A protein and the small-molecule ligand that binds it are described below.
Small molecule (SMILES): CC(=O)N[C@@H]1[C@@H](O)[C@H](O[C@@H]2O[C@H](CO)[C@@H](O[C@@H]3O[C@H](CO)[C@@H](O[C@@H]4O[C@H](CO)[C@@H](O[C@@H]5O[C@H](CO)[C@@H](O[C@@H]6O[C@H](CO)[C@@H](O)[C@H](O)[C@H]6NC(C)=O)[C@H](O)[C@H]5NC(C)=O)[C@H](O)[C@H]4NC(C)=O)[C@H](O)[C@H]3NC(C)=O)[C@H](O)[C@H]2NC(C)=O)[C@@H](CO)O[C@H]1O

Sequence of chain 1.B:
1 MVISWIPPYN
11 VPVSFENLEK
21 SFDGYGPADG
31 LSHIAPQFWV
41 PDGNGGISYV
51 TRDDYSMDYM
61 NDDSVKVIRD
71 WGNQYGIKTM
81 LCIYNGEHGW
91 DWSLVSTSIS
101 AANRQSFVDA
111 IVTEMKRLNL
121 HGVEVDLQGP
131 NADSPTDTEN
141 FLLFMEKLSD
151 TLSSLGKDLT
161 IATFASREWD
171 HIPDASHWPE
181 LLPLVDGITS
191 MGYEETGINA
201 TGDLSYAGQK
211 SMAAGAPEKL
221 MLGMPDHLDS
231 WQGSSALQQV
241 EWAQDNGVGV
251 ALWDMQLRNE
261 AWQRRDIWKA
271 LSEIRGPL

Binding-site contacts:
Ligand atom C3 contacts residue TRP253 of chain 1.B at 3.5 Å (hydrophobic).
Ligand atom N2 contacts residue GLU195 of chain 1.B at 2.9 Å (salt-bridge).
Ligand atom O3 contacts residue EDO1 of chain 1.J at 3.4 Å.
Ligand atom O6 contacts residue EDO1 of chain 1.J at 2.8 Å (h-bond).
Ligand atom O5 contacts residue TYR193 of chain 1.B at 3.3 Å.
Ligand atom O3 contacts residue GLN37 of chain 1.B at 3.3 Å (h-bond).
Ligand atom O3 contacts residue HIS171 of chain 1.B at 3.2 Å (h-bond).
Ligand atom O7 contacts residue HIS171 of chain 1.B at 3.5 Å.
Ligand atom O4 contacts residue GLN128 of chain 1.B at 3.0 Å (h-bond).
Ligand atom C7 contacts residue MET191 of chain 1.B at 3.3 Å (hydrophobic).
Ligand atom C1 contacts residue GLN128 of chain 1.B at 3.5 Å.
Ligand atom O4 contacts residue HIS171 of chain 1.B at 3.0 Å (h-bond).
Ligand atom C4 contacts residue TYR9 of chain 1.B at 3.4 Å (hydrophobic).
Ligand atom O7 contacts residue TYR193 of chain 1.B at 2.6 Å (h-bond).
Ligand atom O3 contacts residue TRP90 of chain 1.B at 3.4 Å.
Ligand atom C8 contacts residue ASP126 of chain 1.B at 3.5 Å.
Ligand atom C2 contacts residue GLN128 of chain 1.B at 3.2 Å.
Ligand atom O3 contacts residue TRP253 of chain 1.B at 3.5 Å.
Ligand atom N2 contacts residue GLN128 of chain 1.B at 3.0 Å (h-bond).
Ligand atom C7 contacts residue TYR55 of chain 1.B at 3.6 Å (hydrophobic).
Ligand atom O3 contacts residue ASN131 of chain 1.B at 3.1 Å (h-bond).
Ligand atom N2 contacts residue TYR55 of chain 1.B at 2.7 Å (h-bond).
Ligand atom C7 contacts residue TRP253 of chain 1.B at 3.5 Å (hydrophobic).
Ligand atom O7 contacts residue TRP253 of chain 1.B at 3.0 Å (h-bond).
Ligand atom O6 contacts residue GLU195 of chain 1.B at 2.8 Å (salt-bridge).
Ligand atom O7 contacts residue ARG258 of chain 1.B at 3.0 Å (salt-bridge).
Ligand atom O3 contacts residue PHE164 of chain 1.B at 3.5 Å.
Ligand atom O6 contacts residue MET191 of chain 1.B at 2.8 Å (h-bond).
Ligand atom C6 contacts residue MET191 of chain 1.B at 3.4 Å (hydrophobic).
Ligand atom C5 contacts residue GLN128 of chain 1.B at 3.5 Å.
Ligand atom N2 contacts residue ASP126 of chain 1.B at 3.1 Å (salt-bridge).
Ligand atom C7 contacts residue SER166 of chain 1.B at 3.5 Å.
Ligand atom C1 contacts residue TRP169 of chain 1.B at 3.6 Å (hydrophobic).
Ligand atom C6 contacts residue GLU195 of chain 1.B at 3.1 Å.
Ligand atom O4 contacts residue TRP253 of chain 1.B at 3.2 Å (h-bond).
Ligand atom C7 contacts residue TYR193 of chain 1.B at 3.5 Å (hydrophobic).
Ligand atom O7 contacts residue SER166 of chain 1.B at 2.6 Å (h-bond).
Ligand atom O5 contacts residue EDO1 of chain 1.J at 3.1 Å (h-bond).
Ligand atom N2 contacts residue TRP169 of chain 1.B at 3.5 Å.
Ligand atom C8 contacts residue TRP5 of chain 1.B at 3.5 Å (hydrophobic).